Binding-site contacts:
Ligand atom C21 contacts residue ILE805 of chain 1.A at 3.6 Å (hydrophobic).
Ligand atom C16 contacts residue THR728 of chain 1.A at 3.7 Å.
Ligand atom C01 contacts residue PRO653 of chain 1.A at 3.2 Å (hydrophobic).
Ligand atom N28 contacts residue MET795 of chain 1.A at 3.5 Å.
Ligand atom F07 contacts residue MET647 of chain 1.A at 3.7 Å.
Ligand atom C02 contacts residue ILE672 of chain 1.A at 3.7 Å (hydrophobic).
Ligand atom C27 contacts residue VAL723 of chain 1.A at 3.7 Å (hydrophobic).
Ligand atom C30 contacts residue TYR708 of chain 1.A at 3.6 Å (hydrophobic).
Ligand atom N26 contacts residue VAL723 of chain 1.A at 2.9 Å (h-bond).
Ligand atom C16 contacts residue ASN731 of chain 1.A at 3.4 Å.
Ligand atom C30 contacts residue GLU721 of chain 1.A at 3.7 Å.
Ligand atom N26 contacts residue VAL722 of chain 1.A at 3.7 Å.
Ligand atom C05 contacts residue TRP655 of chain 1.A at 3.4 Å (hydrophobic).
Ligand atom C21 contacts residue MET647 of chain 1.A at 3.6 Å (hydrophobic).
Ligand atom F07 contacts residue PHE646 of chain 1.A at 3.7 Å.
Ligand atom C03 contacts residue ILE672 of chain 1.A at 3.6 Å (hydrophobic).
Ligand atom N08 contacts residue MET647 of chain 1.A at 3.7 Å.
Ligand atom C09 contacts residue MET647 of chain 1.A at 3.4 Å (hydrophobic).
Ligand atom C25 contacts residue VAL723 of chain 1.A at 3.8 Å (hydrophobic).
Ligand atom N22 contacts residue MET795 of chain 1.A at 3.7 Å.
Ligand atom C05 contacts residue MET647 of chain 1.A at 3.5 Å (hydrophobic).
Ligand atom C15 contacts residue ASN731 of chain 1.A at 3.7 Å.
Ligand atom C30 contacts residue ILE720 of chain 1.A at 3.2 Å (hydrophobic).
Ligand atom C15 contacts residue ASP727 of chain 1.A at 3.2 Å.
Ligand atom C09 contacts residue TRP655 of chain 1.A at 3.6 Å (hydrophobic).
Ligand atom F07 contacts residue TRP655 of chain 1.A at 3.7 Å.
Ligand atom C25 contacts residue GLU721 of chain 1.A at 3.6 Å.
Ligand atom N31 contacts residue GLU721 of chain 1.A at 2.8 Å (salt-bridge).
Ligand atom C06 contacts residue TRP655 of chain 1.A at 3.5 Å (hydrophobic).
Ligand atom C04 contacts residue MET647 of chain 1.A at 3.7 Å (hydrophobic).
Ligand atom N22 contacts residue ILE805 of chain 1.A at 3.6 Å.
Ligand atom C02 contacts residue PRO653 of chain 1.A at 3.3 Å (hydrophobic).
Ligand atom C02 contacts residue LEU654 of chain 1.A at 3.7 Å (hydrophobic).
Ligand atom C17 contacts residue MET647 of chain 1.A at 3.8 Å (hydrophobic).
Ligand atom C01 contacts residue MET647 of chain 1.A at 3.5 Å (hydrophobic).
Ligand atom C01 contacts residue TRP655 of chain 1.A at 3.6 Å (hydrophobic).
Ligand atom N11 contacts residue MET647 of chain 1.A at 3.3 Å.
Ligand atom C18 contacts residue MET647 of chain 1.A at 3.5 Å (hydrophobic).
Ligand atom C20 contacts residue ILE805 of chain 1.A at 3.5 Å (hydrophobic).
Ligand atom C23 contacts residue MET795 of chain 1.A at 3.5 Å (hydrophobic).

Sequence of chain 1.A:
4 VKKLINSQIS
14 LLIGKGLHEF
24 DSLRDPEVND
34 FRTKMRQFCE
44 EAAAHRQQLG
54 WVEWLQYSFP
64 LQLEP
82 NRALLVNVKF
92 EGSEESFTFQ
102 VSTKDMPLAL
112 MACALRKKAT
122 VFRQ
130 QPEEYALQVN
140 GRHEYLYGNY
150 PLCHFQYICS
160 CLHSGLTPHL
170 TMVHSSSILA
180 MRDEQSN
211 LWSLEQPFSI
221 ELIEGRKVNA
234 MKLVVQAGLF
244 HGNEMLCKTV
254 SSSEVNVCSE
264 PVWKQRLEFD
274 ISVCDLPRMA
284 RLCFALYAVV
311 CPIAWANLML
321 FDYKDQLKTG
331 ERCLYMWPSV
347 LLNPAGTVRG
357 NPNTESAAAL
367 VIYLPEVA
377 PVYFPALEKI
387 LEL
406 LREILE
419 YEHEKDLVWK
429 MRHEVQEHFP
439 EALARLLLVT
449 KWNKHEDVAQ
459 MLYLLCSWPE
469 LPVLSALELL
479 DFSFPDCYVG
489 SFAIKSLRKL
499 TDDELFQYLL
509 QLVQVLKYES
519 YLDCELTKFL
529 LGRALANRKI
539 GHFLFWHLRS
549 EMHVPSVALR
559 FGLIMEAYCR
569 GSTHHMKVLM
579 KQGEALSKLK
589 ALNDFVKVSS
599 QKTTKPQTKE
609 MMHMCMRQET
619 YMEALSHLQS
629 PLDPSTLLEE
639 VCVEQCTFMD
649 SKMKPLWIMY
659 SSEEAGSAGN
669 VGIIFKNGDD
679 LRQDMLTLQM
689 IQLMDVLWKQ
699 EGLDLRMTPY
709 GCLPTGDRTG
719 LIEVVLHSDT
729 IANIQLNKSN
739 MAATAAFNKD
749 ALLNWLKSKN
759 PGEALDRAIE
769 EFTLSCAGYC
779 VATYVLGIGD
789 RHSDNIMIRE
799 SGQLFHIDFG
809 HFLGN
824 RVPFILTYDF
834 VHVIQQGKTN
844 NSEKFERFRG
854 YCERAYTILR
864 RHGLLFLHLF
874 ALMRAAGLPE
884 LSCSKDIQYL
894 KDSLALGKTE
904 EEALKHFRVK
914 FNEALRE

The protein below binds the small molecule below.
Small molecule (SMILES): CC[C@H](Nc1ncnc2nc[nH]c12)c1nc2cccc(F)c2c(=O)n1-c1ccccc1